The small molecule below binds the protein below.
Small molecule (SMILES): CC(=O)N[C@@H]1[C@@H](O)[C@H](O)[C@@H](CO)O[C@H]1O

Binding-site contacts:
Ligand atom O7 contacts residue GLY21 of chain 1.A at 4.3 Å.
Ligand atom C7 contacts residue GLY21 of chain 1.A at 4.1 Å.
Ligand atom N2 contacts residue ASN25 of chain 1.A at 3.0 Å (h-bond).
Ligand atom C2 contacts residue ASN25 of chain 1.A at 2.6 Å.
Ligand atom C1 contacts residue ASN25 of chain 1.A at 1.6 Å.
Ligand atom C3 contacts residue ASN25 of chain 1.A at 3.9 Å.
Ligand atom O5 contacts residue ASN25 of chain 1.A at 2.4 Å (h-bond).
Ligand atom C5 contacts residue ASN25 of chain 1.A at 3.8 Å.
Ligand atom C8 contacts residue PHE24 of chain 1.A at 3.7 Å (hydrophobic).
Ligand atom C7 contacts residue ASN25 of chain 1.A at 4.1 Å.
Ligand atom C4 contacts residue ASN25 of chain 1.A at 4.2 Å.
Ligand atom C8 contacts residue GLY21 of chain 1.A at 4.4 Å.
Ligand atom C8 contacts residue LEU50 of chain 1.A at 4.2 Å (hydrophobic).
Ligand atom N2 contacts residue GLY21 of chain 1.A at 4.4 Å.

Sequence of chain 1.A:
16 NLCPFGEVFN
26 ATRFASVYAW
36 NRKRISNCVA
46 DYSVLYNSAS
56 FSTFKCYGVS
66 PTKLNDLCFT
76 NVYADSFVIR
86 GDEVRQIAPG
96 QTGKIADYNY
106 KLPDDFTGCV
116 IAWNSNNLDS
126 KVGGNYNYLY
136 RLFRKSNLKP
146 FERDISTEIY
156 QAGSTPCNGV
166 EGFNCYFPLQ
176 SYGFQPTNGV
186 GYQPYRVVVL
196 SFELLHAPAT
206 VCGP